A protein and the small-molecule ligand that binds it are described below.
Small molecule (SMILES): CC(=O)N[C@@H]1[C@@H](O)[C@H](O)[C@@H](CO)O[C@H]1O

Sequence of chain 1.B:
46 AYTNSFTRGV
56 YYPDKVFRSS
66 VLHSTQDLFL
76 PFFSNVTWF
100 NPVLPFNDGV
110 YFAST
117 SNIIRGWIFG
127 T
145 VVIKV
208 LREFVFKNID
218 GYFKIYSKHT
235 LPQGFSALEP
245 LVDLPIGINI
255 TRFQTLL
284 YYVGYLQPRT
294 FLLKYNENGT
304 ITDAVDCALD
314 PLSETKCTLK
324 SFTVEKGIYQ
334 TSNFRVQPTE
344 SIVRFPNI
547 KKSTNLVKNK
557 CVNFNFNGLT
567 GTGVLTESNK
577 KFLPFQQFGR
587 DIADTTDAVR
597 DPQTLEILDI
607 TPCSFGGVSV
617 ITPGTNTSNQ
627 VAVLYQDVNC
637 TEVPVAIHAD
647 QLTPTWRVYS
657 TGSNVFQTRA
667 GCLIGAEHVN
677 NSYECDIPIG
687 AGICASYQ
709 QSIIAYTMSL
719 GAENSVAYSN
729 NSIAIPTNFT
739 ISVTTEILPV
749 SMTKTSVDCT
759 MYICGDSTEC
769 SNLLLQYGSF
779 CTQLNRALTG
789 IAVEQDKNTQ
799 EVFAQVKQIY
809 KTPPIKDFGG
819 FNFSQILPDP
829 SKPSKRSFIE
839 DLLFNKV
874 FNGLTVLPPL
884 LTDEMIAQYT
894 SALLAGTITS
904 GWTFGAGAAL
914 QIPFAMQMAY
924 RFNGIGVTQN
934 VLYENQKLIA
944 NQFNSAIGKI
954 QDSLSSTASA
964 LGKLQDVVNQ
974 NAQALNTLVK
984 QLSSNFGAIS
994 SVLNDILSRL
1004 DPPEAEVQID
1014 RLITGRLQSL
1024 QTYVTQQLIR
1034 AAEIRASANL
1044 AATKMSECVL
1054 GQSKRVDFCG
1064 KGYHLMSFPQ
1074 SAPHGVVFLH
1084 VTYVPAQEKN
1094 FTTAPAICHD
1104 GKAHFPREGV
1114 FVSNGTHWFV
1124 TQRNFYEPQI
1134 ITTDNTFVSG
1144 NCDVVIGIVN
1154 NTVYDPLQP

Binding-site contacts:
Ligand atom O4 contacts residue ALA725 of chain 1.B at 4.3 Å.
Ligand atom C5 contacts residue ALA725 of chain 1.B at 3.8 Å (hydrophobic).
Ligand atom C7 contacts residue ASN1093 of chain 1.B at 3.5 Å.
Ligand atom C5 contacts residue ASN1093 of chain 1.B at 3.6 Å.
Ligand atom C8 contacts residue GLU1091 of chain 1.B at 4.0 Å.
Ligand atom C3 contacts residue ASN1093 of chain 1.B at 3.8 Å.
Ligand atom O6 contacts residue ASN1093 of chain 1.B at 4.5 Å.
Ligand atom C4 contacts residue ASN1093 of chain 1.B at 4.2 Å.
Ligand atom O7 contacts residue ASN1093 of chain 1.B at 3.7 Å.
Ligand atom O5 contacts residue ASN1093 of chain 1.B at 2.3 Å (h-bond).
Ligand atom C6 contacts residue ALA725 of chain 1.B at 4.1 Å (hydrophobic).
Ligand atom C1 contacts residue ASN1093 of chain 1.B at 1.4 Å.
Ligand atom C2 contacts residue ASN1093 of chain 1.B at 2.5 Å.
Ligand atom N2 contacts residue ASN1093 of chain 1.B at 3.0 Å (h-bond).